Binding-site contacts:
Ligand atom C03 contacts residue ASN122 of chain 1.A at 3.6 Å.
Ligand atom N04 contacts residue ASN122 of chain 1.A at 2.9 Å (h-bond).
Ligand atom N14 contacts residue SER158 of chain 1.A at 3.1 Å (h-bond).
Ligand atom N14 contacts residue ALA162 of chain 1.A at 3.9 Å.
Ligand atom N12 contacts residue PHE74 of chain 1.A at 3.3 Å.
Ligand atom N14 contacts residue PHE74 of chain 1.A at 4.3 Å.
Ligand atom C13 contacts residue ASN122 of chain 1.A at 4.1 Å.
Ligand atom N10 contacts residue THR161 of chain 1.A at 4.1 Å.
Ligand atom C01 contacts residue ASP45 of chain 1.A at 3.7 Å.
Ligand atom N14 contacts residue THR161 of chain 1.A at 3.6 Å (h-bond).
Ligand atom C01 contacts residue GLY46 of chain 1.A at 3.4 Å.
Ligand atom N12 contacts residue THR161 of chain 1.A at 2.7 Å (h-bond).
Ligand atom N14 contacts residue ASN122 of chain 1.A at 3.1 Å (h-bond).
Ligand atom C02 contacts residue ASN122 of chain 1.A at 3.9 Å.
Ligand atom N10 contacts residue ALA162 of chain 1.A at 4.3 Å.
Ligand atom C06 contacts residue ALA162 of chain 1.A at 4.0 Å (hydrophobic).
Ligand atom C11 contacts residue PHE74 of chain 1.A at 3.3 Å (hydrophobic).
Ligand atom C13 contacts residue PHE74 of chain 1.A at 4.2 Å (hydrophobic).
Ligand atom C13 contacts residue THR161 of chain 1.A at 3.6 Å.
Ligand atom N10 contacts residue PHE74 of chain 1.A at 4.2 Å.
Ligand atom C13 contacts residue SER158 of chain 1.A at 4.2 Å.
Ligand atom C05 contacts residue ASN122 of chain 1.A at 3.9 Å.
Ligand atom C02 contacts residue ASP45 of chain 1.A at 3.6 Å.
Ligand atom C03 contacts residue ASP45 of chain 1.A at 3.5 Å.
Ligand atom C02 contacts residue LEU49 of chain 1.A at 3.8 Å (hydrophobic).
Ligand atom N12 contacts residue ALA162 of chain 1.A at 3.7 Å.
Ligand atom C13 contacts residue ALA162 of chain 1.A at 3.5 Å (hydrophobic).
Ligand atom N04 contacts residue TYR75 of chain 1.A at 4.1 Å.
Ligand atom C02 contacts residue GLY46 of chain 1.A at 4.0 Å.
Ligand atom C05 contacts residue ALA162 of chain 1.A at 3.6 Å (hydrophobic).
Ligand atom N14 contacts residue GLY159 of chain 1.A at 4.3 Å.
Ligand atom N04 contacts residue ASP45 of chain 1.A at 3.8 Å.
Ligand atom C11 contacts residue THR161 of chain 1.A at 3.2 Å.
Ligand atom C01 contacts residue LEU49 of chain 1.A at 3.5 Å (hydrophobic).
Ligand atom C05 contacts residue ASP45 of chain 1.A at 3.9 Å.
Ligand atom N07 contacts residue ASP45 of chain 1.A at 4.0 Å.
Ligand atom N14 contacts residue TYR75 of chain 1.A at 3.7 Å.
Ligand atom C11 contacts residue ALA162 of chain 1.A at 4.0 Å (hydrophobic).
Ligand atom N04 contacts residue ALA162 of chain 1.A at 4.2 Å.
Ligand atom C06 contacts residue ASP45 of chain 1.A at 3.8 Å.

This small molecule binds to this protein.
Small molecule (SMILES): C#Cc1nc2c(N)ncnc2n1CC

Sequence of chain 1.A:
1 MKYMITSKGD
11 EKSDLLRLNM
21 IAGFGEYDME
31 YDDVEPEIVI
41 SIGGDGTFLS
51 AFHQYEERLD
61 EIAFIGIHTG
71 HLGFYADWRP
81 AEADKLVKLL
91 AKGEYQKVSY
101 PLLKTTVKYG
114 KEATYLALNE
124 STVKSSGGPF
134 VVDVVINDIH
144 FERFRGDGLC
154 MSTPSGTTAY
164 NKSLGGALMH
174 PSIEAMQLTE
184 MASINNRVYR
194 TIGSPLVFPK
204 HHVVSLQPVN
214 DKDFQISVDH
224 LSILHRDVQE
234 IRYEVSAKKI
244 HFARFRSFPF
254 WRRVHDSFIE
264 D